Sequence of chain 1.A:
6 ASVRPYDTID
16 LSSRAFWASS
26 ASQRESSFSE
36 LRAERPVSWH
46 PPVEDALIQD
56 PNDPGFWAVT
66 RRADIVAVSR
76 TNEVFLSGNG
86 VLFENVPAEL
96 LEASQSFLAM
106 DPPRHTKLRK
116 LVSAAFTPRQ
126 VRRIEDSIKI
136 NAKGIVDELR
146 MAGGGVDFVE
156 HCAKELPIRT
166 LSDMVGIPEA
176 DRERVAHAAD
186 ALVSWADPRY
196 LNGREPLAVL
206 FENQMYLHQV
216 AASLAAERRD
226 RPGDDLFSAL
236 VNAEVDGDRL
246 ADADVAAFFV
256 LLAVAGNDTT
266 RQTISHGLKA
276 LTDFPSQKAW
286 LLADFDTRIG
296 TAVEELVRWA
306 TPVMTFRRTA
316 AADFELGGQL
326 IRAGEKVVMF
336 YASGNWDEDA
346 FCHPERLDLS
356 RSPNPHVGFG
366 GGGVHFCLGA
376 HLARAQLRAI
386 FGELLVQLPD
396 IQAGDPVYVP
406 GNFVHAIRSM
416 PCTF

Binding-site contacts:
Ligand atom C04 contacts residue VAL308 of chain 1.A at 4.2 Å (hydrophobic).
Ligand atom C13 contacts residue LEU187 of chain 1.A at 3.3 Å (hydrophobic).
Ligand atom C02 contacts residue PHE311 of chain 1.A at 3.9 Å (hydrophobic).
Ligand atom C11 contacts residue SER99 of chain 1.A at 4.0 Å.
Ligand atom C08 contacts residue PHE408 of chain 1.A at 4.1 Å (hydrophobic).
Ligand atom C01 contacts residue HEM1 of chain 1.B at 3.5 Å.
Ligand atom C11 contacts residue GLN100 of chain 1.A at 4.0 Å.
Ligand atom C03 contacts residue PHE311 of chain 1.A at 4.0 Å (hydrophobic).
Ligand atom C09 contacts residue GLN100 of chain 1.A at 3.9 Å.
Ligand atom O14 contacts residue SER99 of chain 1.A at 3.3 Å (h-bond).
Ligand atom C04 contacts residue THR264 of chain 1.A at 3.9 Å.
Ligand atom O14 contacts residue LEU187 of chain 1.A at 3.9 Å.
Ligand atom O14 contacts residue LEU95 of chain 1.A at 4.2 Å.
Ligand atom C06 contacts residue LEU103 of chain 1.A at 3.6 Å (hydrophobic).
Ligand atom C09 contacts residue LEU256 of chain 1.A at 4.0 Å (hydrophobic).
Ligand atom C05 contacts residue VAL259 of chain 1.A at 3.6 Å (hydrophobic).
Ligand atom O14 contacts residue GLN209 of chain 1.A at 2.7 Å (h-bond).
Ligand atom C01 contacts residue VAL308 of chain 1.A at 4.2 Å (hydrophobic).
Ligand atom C06 contacts residue PHE408 of chain 1.A at 4.2 Å (hydrophobic).
Ligand atom C13 contacts residue GLN209 of chain 1.A at 4.2 Å.
Ligand atom C12 contacts residue GLN209 of chain 1.A at 3.7 Å.
Ligand atom C03 contacts residue LEU256 of chain 1.A at 4.1 Å (hydrophobic).
Ligand atom C04 contacts residue PHE408 of chain 1.A at 3.9 Å (hydrophobic).
Ligand atom C02 contacts residue ALA260 of chain 1.A at 3.7 Å (hydrophobic).
Ligand atom C10 contacts residue SER99 of chain 1.A at 3.8 Å.
Ligand atom C08 contacts residue GLN100 of chain 1.A at 3.5 Å.
Ligand atom C12 contacts residue SER99 of chain 1.A at 3.9 Å.
Ligand atom C03 contacts residue LEU103 of chain 1.A at 4.0 Å (hydrophobic).
Ligand atom C13 contacts residue LEU205 of chain 1.A at 3.9 Å (hydrophobic).
Ligand atom C07 contacts residue GLN100 of chain 1.A at 3.6 Å.
Ligand atom C09 contacts residue SER99 of chain 1.A at 3.3 Å.
Ligand atom C07 contacts residue VAL259 of chain 1.A at 4.1 Å (hydrophobic).
Ligand atom C09 contacts residue VAL259 of chain 1.A at 3.9 Å (hydrophobic).
Ligand atom C11 contacts residue LEU187 of chain 1.A at 3.7 Å (hydrophobic).
Ligand atom C04 contacts residue ALA260 of chain 1.A at 4.1 Å (hydrophobic).
Ligand atom C01 contacts residue ALA260 of chain 1.A at 3.9 Å (hydrophobic).
Ligand atom C12 contacts residue LEU187 of chain 1.A at 3.6 Å (hydrophobic).
Ligand atom C10 contacts residue GLN100 of chain 1.A at 3.6 Å.
Ligand atom C01 contacts residue PHE311 of chain 1.A at 3.8 Å (hydrophobic).
Ligand atom C03 contacts residue ALA260 of chain 1.A at 3.7 Å (hydrophobic).

A protein and the small-molecule ligand that binds it are described below.
Small molecule (SMILES): CC(=O)/C=C/C=C(\C)CCC=C(C)C